Sequence of chain 1.B:
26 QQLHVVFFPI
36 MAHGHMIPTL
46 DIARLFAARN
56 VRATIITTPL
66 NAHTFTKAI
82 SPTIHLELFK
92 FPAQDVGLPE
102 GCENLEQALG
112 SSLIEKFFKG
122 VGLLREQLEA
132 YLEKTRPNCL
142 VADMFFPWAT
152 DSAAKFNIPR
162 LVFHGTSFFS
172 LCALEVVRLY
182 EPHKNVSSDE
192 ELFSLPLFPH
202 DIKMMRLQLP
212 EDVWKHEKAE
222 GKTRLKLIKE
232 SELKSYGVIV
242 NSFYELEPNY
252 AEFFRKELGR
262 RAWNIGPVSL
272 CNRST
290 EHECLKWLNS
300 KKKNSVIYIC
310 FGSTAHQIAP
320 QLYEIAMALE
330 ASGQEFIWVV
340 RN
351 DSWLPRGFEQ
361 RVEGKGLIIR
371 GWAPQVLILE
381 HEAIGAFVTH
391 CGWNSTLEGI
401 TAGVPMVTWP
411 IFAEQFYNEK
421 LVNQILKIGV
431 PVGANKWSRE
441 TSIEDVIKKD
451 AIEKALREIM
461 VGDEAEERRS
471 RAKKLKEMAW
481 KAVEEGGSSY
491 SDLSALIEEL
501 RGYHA

The protein below binds the small molecule below.
Small molecule (SMILES): O=c1ccn([C@@H]2O[C@H](CO[P](=O)(O)O[P](=O)(O)O[C@H]3O[C@H](CO)[C@@H](O)[C@H](O)[C@H]3F)[C@@H](O)[C@H]2O)c(=O)[nH]1

Binding-site contacts:
Ligand atom C8' contacts residue CYS309 of chain 1.B at 3.6 Å (hydrophobic).
Ligand atom O1A contacts residue ASN394 of chain 1.B at 3.2 Å.
Ligand atom C2' contacts residue GLN375 of chain 1.B at 3.6 Å.
Ligand atom O2B contacts residue THR313 of chain 1.B at 2.5 Å (h-bond).
Ligand atom O4 contacts residue TRP393 of chain 1.B at 2.6 Å (h-bond).
Ligand atom F1 contacts residue PHE412 of chain 1.B at 3.6 Å.
Ligand atom O6 contacts residue HIS165 of chain 1.B at 3.6 Å.
Ligand atom C4 contacts residue GLU414 of chain 1.B at 3.5 Å.
Ligand atom O6' contacts residue TRP372 of chain 1.B at 3.4 Å.
Ligand atom O6 contacts residue HIS40 of chain 1.B at 2.9 Å (h-bond).
Ligand atom O2' contacts residue GLN375 of chain 1.B at 3.3 Å.
Ligand atom O7' contacts residue ALA373 of chain 1.B at 2.8 Å (h-bond).
Ligand atom O4 contacts residue GLY392 of chain 1.B at 3.5 Å.
Ligand atom O2' contacts residue GLU398 of chain 1.B at 2.6 Å (salt-bridge).
Ligand atom O1B contacts residue SER312 of chain 1.B at 3.3 Å (h-bond).
Ligand atom C6' contacts residue TRP372 of chain 1.B at 3.2 Å (hydrophobic).
Ligand atom N1 contacts residue TRP372 of chain 1.B at 3.5 Å.
Ligand atom C6 contacts residue GLY166 of chain 1.B at 3.1 Å.
Ligand atom F1 contacts residue GLN415 of chain 1.B at 3.4 Å.
Ligand atom O2B contacts residue HIS390 of chain 1.B at 3.5 Å (h-bond).
Ligand atom O2A contacts residue HIS390 of chain 1.B at 3.0 Å.
Ligand atom N3 contacts residue TRP372 of chain 1.B at 3.4 Å.
Ligand atom O6 contacts residue 4DY1 of chain 1.F at 3.6 Å.
Ligand atom C3' contacts residue GLU398 of chain 1.B at 3.1 Å.
Ligand atom C2' contacts residue GLU398 of chain 1.B at 3.4 Å.
Ligand atom O3 contacts residue GLN415 of chain 1.B at 3.4 Å (h-bond).
Ligand atom O3 contacts residue ALA413 of chain 1.B at 3.6 Å.
Ligand atom O4 contacts residue GLU414 of chain 1.B at 2.6 Å (salt-bridge).
Ligand atom C5' contacts residue SER395 of chain 1.B at 3.6 Å.
Ligand atom O3' contacts residue GLU398 of chain 1.B at 2.4 Å (salt-bridge).
Ligand atom N3 contacts residue ALA373 of chain 1.B at 2.4 Å (h-bond).
Ligand atom O1B contacts residue GLY39 of chain 1.B at 3.4 Å.
Ligand atom O3A contacts residue HIS390 of chain 1.B at 3.0 Å (h-bond).
Ligand atom C7' contacts residue ALA373 of chain 1.B at 3.5 Å (hydrophobic).
Ligand atom O2A contacts residue SER395 of chain 1.B at 2.4 Å (h-bond).
Ligand atom O3 contacts residue GLU414 of chain 1.B at 2.8 Å (salt-bridge).
Ligand atom O1A contacts residue GLY392 of chain 1.B at 3.6 Å.
Ligand atom O5' contacts residue ASN394 of chain 1.B at 3.4 Å.
Ligand atom C6' contacts residue ALA373 of chain 1.B at 3.2 Å (hydrophobic).
Ligand atom O6' contacts residue ALA373 of chain 1.B at 3.2 Å (h-bond).